This protein binds this small molecule.
Small molecule (SMILES): CC(=O)N[C@H]1[C@H](O[C@H]2[C@H](O)[C@@H](NC(C)=O)CO[C@@H]2CO)O[C@H](CO)[C@@H](O)[C@@H]1O

Binding-site contacts:
Ligand atom O7 contacts residue ALA361 of chain 1.B at 3.2 Å (h-bond).
Ligand atom C4 contacts residue ASN368 of chain 1.B at 4.2 Å.
Ligand atom C5 contacts residue HIS365 of chain 1.B at 3.8 Å.
Ligand atom O5 contacts residue HIS365 of chain 1.B at 3.7 Å.
Ligand atom C5 contacts residue ASN368 of chain 1.B at 3.7 Å.
Ligand atom C8 contacts residue HIS338 of chain 1.B at 3.9 Å.
Ligand atom C3 contacts residue HIS365 of chain 1.B at 3.8 Å.
Ligand atom O3 contacts residue HIS365 of chain 1.B at 4.3 Å.
Ligand atom C1 contacts residue ASN368 of chain 1.B at 1.4 Å.
Ligand atom C2 contacts residue ASN368 of chain 1.B at 2.4 Å.
Ligand atom O5 contacts residue ASN368 of chain 1.B at 2.4 Å (h-bond).
Ligand atom C8 contacts residue TYR334 of chain 1.B at 3.4 Å (hydrophobic).
Ligand atom C6 contacts residue SER333 of chain 1.B at 4.2 Å.
Ligand atom C2 contacts residue HIS365 of chain 1.B at 2.5 Å.
Ligand atom C7 contacts residue ALA361 of chain 1.B at 4.0 Å (hydrophobic).
Ligand atom O7 contacts residue ASN368 of chain 1.B at 3.8 Å.
Ligand atom C6 contacts residue HIS365 of chain 1.B at 2.6 Å.
Ligand atom C7 contacts residue ASN368 of chain 1.B at 3.6 Å.
Ligand atom O7 contacts residue TYR334 of chain 1.B at 3.0 Å.
Ligand atom N2 contacts residue HIS365 of chain 1.B at 1.4 Å.
Ligand atom C3 contacts residue ASN368 of chain 1.B at 3.8 Å.
Ligand atom O7 contacts residue PHE362 of chain 1.B at 4.3 Å.
Ligand atom N2 contacts residue ALA361 of chain 1.B at 4.5 Å.
Ligand atom C7 contacts residue TYR334 of chain 1.B at 3.6 Å (hydrophobic).
Ligand atom C1 contacts residue HIS365 of chain 1.B at 3.0 Å.
Ligand atom O7 contacts residue HIS365 of chain 1.B at 2.3 Å.
Ligand atom O4 contacts residue HIS365 of chain 1.B at 2.6 Å (h-bond).
Ligand atom N2 contacts residue ASN368 of chain 1.B at 2.9 Å (h-bond).
Ligand atom C7 contacts residue HIS365 of chain 1.B at 1.9 Å.
Ligand atom C4 contacts residue HIS365 of chain 1.B at 3.6 Å.
Ligand atom O6 contacts residue HIS365 of chain 1.B at 1.4 Å.
Ligand atom C8 contacts residue HIS365 of chain 1.B at 3.0 Å.

Sequence of chain 1.B:
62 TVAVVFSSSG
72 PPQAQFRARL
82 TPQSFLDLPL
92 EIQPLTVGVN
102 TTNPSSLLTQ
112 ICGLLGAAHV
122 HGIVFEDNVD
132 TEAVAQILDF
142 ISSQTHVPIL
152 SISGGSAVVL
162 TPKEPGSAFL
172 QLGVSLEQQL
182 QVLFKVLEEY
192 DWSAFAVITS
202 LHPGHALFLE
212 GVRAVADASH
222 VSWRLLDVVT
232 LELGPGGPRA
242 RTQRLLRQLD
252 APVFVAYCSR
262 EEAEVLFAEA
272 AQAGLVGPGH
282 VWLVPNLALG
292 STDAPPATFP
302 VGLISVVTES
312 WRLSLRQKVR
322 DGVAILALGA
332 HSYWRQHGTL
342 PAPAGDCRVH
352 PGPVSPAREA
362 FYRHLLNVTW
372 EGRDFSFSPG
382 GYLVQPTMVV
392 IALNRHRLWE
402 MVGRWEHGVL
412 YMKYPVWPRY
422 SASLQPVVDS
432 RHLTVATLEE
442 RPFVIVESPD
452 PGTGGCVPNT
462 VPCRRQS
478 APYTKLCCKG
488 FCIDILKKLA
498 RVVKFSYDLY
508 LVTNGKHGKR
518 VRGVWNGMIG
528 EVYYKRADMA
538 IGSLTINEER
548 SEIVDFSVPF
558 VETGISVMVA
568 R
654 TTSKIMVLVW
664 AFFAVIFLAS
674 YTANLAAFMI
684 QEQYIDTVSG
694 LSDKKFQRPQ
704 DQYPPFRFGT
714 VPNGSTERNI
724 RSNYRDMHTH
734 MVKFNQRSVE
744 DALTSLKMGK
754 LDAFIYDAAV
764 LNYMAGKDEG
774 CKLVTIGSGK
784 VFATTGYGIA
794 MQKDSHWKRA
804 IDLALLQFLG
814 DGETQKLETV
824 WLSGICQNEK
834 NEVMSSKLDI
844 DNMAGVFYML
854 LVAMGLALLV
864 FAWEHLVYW